A small-molecule ligand and the protein it binds are described below.
Small molecule (SMILES): O=C(O)[C@@H]1CCCN1

Binding-site contacts:
Ligand atom C contacts residue GLU185 of chain 1.E at 3.8 Å.
Ligand atom O contacts residue GLU186 of chain 1.E at 3.4 Å.
Ligand atom O contacts residue GLU185 of chain 1.E at 4.1 Å.
Ligand atom CB contacts residue GLU185 of chain 1.E at 4.0 Å.
Ligand atom CG contacts residue GLU185 of chain 1.E at 4.2 Å.
Ligand atom C contacts residue ALA158 of chain 1.E at 4.4 Å (hydrophobic).
Ligand atom N contacts residue THR159 of chain 1.E at 2.7 Å (h-bond).
Ligand atom C contacts residue GLU186 of chain 1.E at 3.7 Å.
Ligand atom CD contacts residue GLU183 of chain 1.E at 4.2 Å.
Ligand atom OXT contacts residue GLU185 of chain 1.E at 3.4 Å.
Ligand atom OXT contacts residue ALA158 of chain 1.E at 3.8 Å.
Ligand atom C contacts residue THR159 of chain 1.E at 4.0 Å.
Ligand atom OXT contacts residue GLU186 of chain 1.E at 3.0 Å (salt-bridge).
Ligand atom OXT contacts residue VAL184 of chain 1.E at 3.8 Å.
Ligand atom CD contacts residue THR159 of chain 1.E at 3.2 Å.
Ligand atom CA contacts residue THR159 of chain 1.E at 3.3 Å.

Sequence of chain 1.E:
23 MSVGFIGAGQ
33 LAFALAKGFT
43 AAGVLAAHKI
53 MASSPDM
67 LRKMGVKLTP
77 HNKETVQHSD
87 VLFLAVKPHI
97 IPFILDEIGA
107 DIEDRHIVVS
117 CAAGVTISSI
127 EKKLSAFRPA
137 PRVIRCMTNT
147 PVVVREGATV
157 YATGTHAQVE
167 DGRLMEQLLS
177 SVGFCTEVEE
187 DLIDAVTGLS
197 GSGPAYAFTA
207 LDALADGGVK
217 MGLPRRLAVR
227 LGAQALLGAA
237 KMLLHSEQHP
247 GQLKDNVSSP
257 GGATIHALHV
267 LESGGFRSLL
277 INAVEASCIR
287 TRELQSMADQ